Sequence of chain 1.A:
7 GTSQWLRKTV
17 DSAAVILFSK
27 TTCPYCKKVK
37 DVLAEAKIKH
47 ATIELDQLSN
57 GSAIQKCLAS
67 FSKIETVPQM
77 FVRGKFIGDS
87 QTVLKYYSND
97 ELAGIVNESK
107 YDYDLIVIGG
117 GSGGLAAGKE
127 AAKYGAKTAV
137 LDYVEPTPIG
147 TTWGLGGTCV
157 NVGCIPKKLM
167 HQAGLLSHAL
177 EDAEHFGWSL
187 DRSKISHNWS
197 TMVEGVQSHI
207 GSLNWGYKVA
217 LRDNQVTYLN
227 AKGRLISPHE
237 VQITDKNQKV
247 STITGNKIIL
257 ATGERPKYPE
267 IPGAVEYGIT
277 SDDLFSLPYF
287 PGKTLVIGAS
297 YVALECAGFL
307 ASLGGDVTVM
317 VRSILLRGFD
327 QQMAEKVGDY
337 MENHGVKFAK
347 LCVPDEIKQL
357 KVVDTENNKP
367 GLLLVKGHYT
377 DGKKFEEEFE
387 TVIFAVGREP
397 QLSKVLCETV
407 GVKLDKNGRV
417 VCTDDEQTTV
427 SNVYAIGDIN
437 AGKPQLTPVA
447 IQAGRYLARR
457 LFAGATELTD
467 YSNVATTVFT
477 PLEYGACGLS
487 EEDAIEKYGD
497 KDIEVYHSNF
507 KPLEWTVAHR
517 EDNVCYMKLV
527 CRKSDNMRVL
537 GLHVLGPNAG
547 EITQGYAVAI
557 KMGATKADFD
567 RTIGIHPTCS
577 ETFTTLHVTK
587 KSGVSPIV

A protein and the small-molecule ligand that binds it are described below.
Small molecule (SMILES): CSc1nsc(NC(C)=O)n1

Binding-site contacts:
Ligand atom C4 contacts residue PRO477 of chain 1.A at 3.0 Å (hydrophobic).
Ligand atom C4 contacts residue LEU478 of chain 1.A at 3.5 Å (hydrophobic).
Ligand atom S contacts residue HIS174 of chain 1.A at 4.2 Å.
Ligand atom S contacts residue ARG516 of chain 1.A at 3.7 Å.
Ligand atom S1 contacts residue TYR336 of chain 1.A at 3.5 Å (h-bond).
Ligand atom C1 contacts residue TRP511 of chain 1.A at 3.8 Å (hydrophobic).
Ligand atom S1 contacts residue PRO477 of chain 1.A at 3.8 Å.
Ligand atom C3 contacts residue HIS174 of chain 1.A at 4.4 Å.
Ligand atom C1 contacts residue GLU510 of chain 1.A at 4.3 Å.
Ligand atom C contacts residue GLU510 of chain 1.A at 3.8 Å.
Ligand atom O contacts residue PRO543 of chain 1.A at 3.7 Å.
Ligand atom C4 contacts residue TYR336 of chain 1.A at 4.1 Å (hydrophobic).
Ligand atom S contacts residue ASP178 of chain 1.A at 3.5 Å (salt-bridge).
Ligand atom C contacts residue ASP178 of chain 1.A at 3.9 Å.
Ligand atom C2 contacts residue TRP511 of chain 1.A at 3.2 Å (hydrophobic).
Ligand atom C4 contacts residue TRP511 of chain 1.A at 4.3 Å (hydrophobic).
Ligand atom O contacts residue GLU510 of chain 1.A at 4.2 Å.
Ligand atom C1 contacts residue PRO543 of chain 1.A at 4.1 Å (hydrophobic).
Ligand atom C2 contacts residue PRO543 of chain 1.A at 4.5 Å (hydrophobic).
Ligand atom N contacts residue TRP511 of chain 1.A at 3.2 Å (h-bond).
Ligand atom N2 contacts residue ARG516 of chain 1.A at 3.6 Å.
Ligand atom C contacts residue TRP511 of chain 1.A at 4.2 Å (hydrophobic).
Ligand atom C contacts residue GLN168 of chain 2.A at 4.0 Å.
Ligand atom C3 contacts residue TRP511 of chain 1.A at 4.3 Å (hydrophobic).
Ligand atom N contacts residue PRO543 of chain 1.A at 3.5 Å.
Ligand atom N2 contacts residue HIS174 of chain 1.A at 3.4 Å.
Ligand atom N2 contacts residue TRP511 of chain 1.A at 4.5 Å.
Ligand atom S contacts residue TRP511 of chain 1.A at 3.8 Å.
Ligand atom N1 contacts residue TRP511 of chain 1.A at 3.6 Å.
Ligand atom O contacts residue TRP511 of chain 1.A at 4.4 Å.

Sequence of chain 2.A:
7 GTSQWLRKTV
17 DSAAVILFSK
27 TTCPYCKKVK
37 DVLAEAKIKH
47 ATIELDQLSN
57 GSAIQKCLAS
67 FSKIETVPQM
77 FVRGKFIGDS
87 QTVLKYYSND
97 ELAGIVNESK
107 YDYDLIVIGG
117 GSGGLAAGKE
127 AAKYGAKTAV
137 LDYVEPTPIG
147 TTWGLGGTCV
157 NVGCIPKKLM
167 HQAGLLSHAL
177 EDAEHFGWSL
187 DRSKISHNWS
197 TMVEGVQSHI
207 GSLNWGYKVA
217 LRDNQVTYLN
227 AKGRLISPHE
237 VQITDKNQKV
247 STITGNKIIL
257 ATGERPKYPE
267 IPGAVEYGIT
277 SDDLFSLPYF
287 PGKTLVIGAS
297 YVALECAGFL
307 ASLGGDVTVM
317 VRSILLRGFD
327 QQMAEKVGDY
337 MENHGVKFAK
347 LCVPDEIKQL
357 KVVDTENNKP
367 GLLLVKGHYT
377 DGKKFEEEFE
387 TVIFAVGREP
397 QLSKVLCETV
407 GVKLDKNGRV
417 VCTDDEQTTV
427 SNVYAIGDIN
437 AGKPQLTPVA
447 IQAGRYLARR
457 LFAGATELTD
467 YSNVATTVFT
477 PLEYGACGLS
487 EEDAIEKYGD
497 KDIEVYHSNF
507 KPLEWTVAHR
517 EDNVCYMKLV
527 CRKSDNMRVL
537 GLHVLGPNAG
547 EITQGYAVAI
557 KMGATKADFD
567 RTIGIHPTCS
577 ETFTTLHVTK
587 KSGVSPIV